Sequence of chain 1.A:
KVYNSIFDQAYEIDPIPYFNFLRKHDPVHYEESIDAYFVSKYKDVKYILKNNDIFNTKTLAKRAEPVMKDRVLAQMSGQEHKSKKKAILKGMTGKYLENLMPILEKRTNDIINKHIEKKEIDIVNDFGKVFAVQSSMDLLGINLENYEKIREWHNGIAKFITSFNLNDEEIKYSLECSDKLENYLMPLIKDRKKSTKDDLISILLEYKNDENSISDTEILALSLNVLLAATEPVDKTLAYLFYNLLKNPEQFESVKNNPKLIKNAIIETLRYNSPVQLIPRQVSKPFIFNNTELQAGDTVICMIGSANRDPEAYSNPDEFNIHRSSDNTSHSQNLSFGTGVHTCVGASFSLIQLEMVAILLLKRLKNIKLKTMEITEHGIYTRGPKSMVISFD

A protein and the small-molecule ligand that binds it are described below.
Small molecule (SMILES): CC(C)C[C@@H]1NC(=O)[C@H](CC(C)C)NC1=O

Binding-site contacts:
Ligand atom C12 contacts residue ALA232 of chain 1.A at 4.3 Å (hydrophobic).
Ligand atom N1 contacts residue HEM1 of chain 1.D at 3.6 Å.
Ligand atom C4 contacts residue VAL75 of chain 1.A at 4.3 Å (hydrophobic).
Ligand atom C1 contacts residue ILE164 of chain 1.A at 4.4 Å (hydrophobic).
Ligand atom C12 contacts residue HEM1 of chain 1.D at 3.6 Å.
Ligand atom O2 contacts residue ALA232 of chain 1.A at 4.1 Å.
Ligand atom C10 contacts residue VAL279 of chain 1.A at 4.3 Å (hydrophobic).
Ligand atom C5 contacts residue HEM1 of chain 1.D at 3.9 Å.
Ligand atom C12 contacts residue ASN228 of chain 1.A at 4.1 Å.
Ligand atom C2 contacts residue LEU63 of chain 1.A at 4.3 Å (hydrophobic).
Ligand atom C8 contacts residue ALA232 of chain 1.A at 4.5 Å (hydrophobic).
Ligand atom C11 contacts residue LEU231 of chain 1.A at 3.3 Å (hydrophobic).
Ligand atom O2 contacts residue ASN228 of chain 1.A at 3.2 Å (h-bond).
Ligand atom O2 contacts residue HEM1 of chain 1.D at 3.0 Å.
Ligand atom N2 contacts residue ALA232 of chain 1.A at 3.6 Å.
Ligand atom C6 contacts residue HEM1 of chain 1.D at 3.5 Å.
Ligand atom C11 contacts residue GLU235 of chain 1.A at 3.9 Å.
Ligand atom C10 contacts residue TYR388 of chain 1.A at 4.0 Å (hydrophobic).
Ligand atom C8 contacts residue HEM1 of chain 1.D at 4.2 Å.
Ligand atom C4 contacts residue ALA77 of chain 1.A at 4.2 Å (hydrophobic).
Ligand atom C7 contacts residue HEM1 of chain 1.D at 3.5 Å.
Ligand atom C11 contacts residue ALA232 of chain 1.A at 4.1 Å (hydrophobic).
Ligand atom C9 contacts residue LEU231 of chain 1.A at 3.7 Å (hydrophobic).
Ligand atom C3 contacts residue ASN228 of chain 1.A at 4.1 Å.
Ligand atom O1 contacts residue HEM1 of chain 1.D at 3.7 Å.
Ligand atom C1 contacts residue VAL75 of chain 1.A at 4.3 Å (hydrophobic).
Ligand atom C10 contacts residue LEU231 of chain 1.A at 4.5 Å (hydrophobic).
Ligand atom N2 contacts residue HEM1 of chain 1.D at 3.6 Å.
Ligand atom C4 contacts residue LEU63 of chain 1.A at 4.1 Å (hydrophobic).
Ligand atom C1 contacts residue LEU63 of chain 1.A at 3.9 Å (hydrophobic).
Ligand atom C8 contacts residue VAL279 of chain 1.A at 4.1 Å (hydrophobic).
Ligand atom C1 contacts residue ALA67 of chain 1.A at 3.5 Å (hydrophobic).
Ligand atom C3 contacts residue LEU231 of chain 1.A at 3.4 Å (hydrophobic).
Ligand atom C5 contacts residue ALA77 of chain 1.A at 4.4 Å (hydrophobic).
Ligand atom O1 contacts residue VAL279 of chain 1.A at 3.6 Å.